This small molecule binds to this protein.
Small molecule (SMILES): C=C1CC[C@H](O)C/C1=C/C=C1\CCC[C@]2(C)[C@@H]([C@H](C)/C=C/[C@H](C)C(C)C)CC[C@@H]12

Sequence of chain 1.B:
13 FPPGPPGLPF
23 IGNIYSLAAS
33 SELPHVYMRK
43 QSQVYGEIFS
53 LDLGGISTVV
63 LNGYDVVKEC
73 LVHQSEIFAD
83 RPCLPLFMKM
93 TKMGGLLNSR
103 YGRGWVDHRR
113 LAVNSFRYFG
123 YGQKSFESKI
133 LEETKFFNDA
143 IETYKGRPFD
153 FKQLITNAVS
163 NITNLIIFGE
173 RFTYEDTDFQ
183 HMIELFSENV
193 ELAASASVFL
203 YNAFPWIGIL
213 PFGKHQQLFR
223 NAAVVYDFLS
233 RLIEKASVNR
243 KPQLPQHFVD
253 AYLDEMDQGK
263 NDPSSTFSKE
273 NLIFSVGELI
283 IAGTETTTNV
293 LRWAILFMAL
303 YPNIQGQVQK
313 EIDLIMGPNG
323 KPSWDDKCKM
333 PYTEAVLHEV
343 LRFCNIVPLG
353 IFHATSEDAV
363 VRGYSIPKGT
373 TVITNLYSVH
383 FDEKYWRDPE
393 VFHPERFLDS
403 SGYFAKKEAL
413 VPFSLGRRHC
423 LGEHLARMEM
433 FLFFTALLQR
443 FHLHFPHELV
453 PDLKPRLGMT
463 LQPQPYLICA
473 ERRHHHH

Binding-site contacts:
Ligand atom O1G contacts residue TYR228 of chain 1.B at 4.0 Å.
Ligand atom C1R contacts residue ASN191 of chain 1.B at 4.1 Å.
Ligand atom C1N contacts residue PHE188 of chain 1.B at 3.8 Å (hydrophobic).
Ligand atom C1O contacts residue TYR228 of chain 1.B at 4.1 Å (hydrophobic).
Ligand atom O1G contacts residue VAL227 of chain 1.B at 3.7 Å.
Ligand atom C1L contacts residue ASN191 of chain 1.B at 4.1 Å.
Ligand atom C1P contacts residue ILE283 of chain 1.B at 4.1 Å (hydrophobic).
Ligand atom C1D contacts residue THR462 of chain 1.B at 3.8 Å.
Ligand atom C1L contacts residue LEU88 of chain 1.B at 4.2 Å (hydrophobic).
Ligand atom C2A contacts residue PHE188 of chain 1.B at 4.0 Å (hydrophobic).
Ligand atom C1A contacts residue THR93 of chain 1.B at 3.6 Å.
Ligand atom C1A contacts residue GLU280 of chain 1.B at 3.9 Å.
Ligand atom C1R contacts residue ALA195 of chain 1.B at 3.9 Å (hydrophobic).
Ligand atom C1V contacts residue PHE188 of chain 1.B at 3.9 Å (hydrophobic).
Ligand atom C1O contacts residue PHE276 of chain 1.B at 4.1 Å (hydrophobic).
Ligand atom C1H contacts residue MET92 of chain 1.B at 3.8 Å (hydrophobic).
Ligand atom C1N contacts residue LEU231 of chain 1.B at 4.2 Å (hydrophobic).
Ligand atom C1X contacts residue ILE353 of chain 1.B at 3.7 Å (hydrophobic).
Ligand atom C1B contacts residue ILE353 of chain 1.B at 4.2 Å (hydrophobic).
Ligand atom C1B contacts residue THR288 of chain 1.B at 3.9 Å.
Ligand atom C1P contacts residue PHE188 of chain 1.B at 4.1 Å (hydrophobic).
Ligand atom C1F contacts residue ASN100 of chain 1.B at 3.6 Å.
Ligand atom O1G contacts residue ALA224 of chain 1.B at 2.9 Å (h-bond).
Ligand atom C1K contacts residue ILE353 of chain 1.B at 4.2 Å (hydrophobic).
Ligand atom C1M contacts residue MET92 of chain 1.B at 3.9 Å (hydrophobic).
Ligand atom C1Q contacts residue ILE283 of chain 1.B at 4.2 Å (hydrophobic).
Ligand atom C1D contacts residue VAL349 of chain 1.B at 3.9 Å (hydrophobic).
Ligand atom C1Z contacts residue ALA224 of chain 1.B at 3.5 Å (hydrophobic).
Ligand atom C1Z contacts residue TYR228 of chain 1.B at 4.0 Å (hydrophobic).
Ligand atom C1E contacts residue MET461 of chain 1.B at 3.9 Å (hydrophobic).
Ligand atom C1C contacts residue VAL192 of chain 1.B at 4.0 Å (hydrophobic).
Ligand atom C1K contacts residue LEU99 of chain 1.B at 4.0 Å (hydrophobic).
Ligand atom C1D contacts residue MET461 of chain 1.B at 3.7 Å (hydrophobic).
Ligand atom C1A contacts residue PHE276 of chain 1.B at 4.0 Å (hydrophobic).
Ligand atom C1Q contacts residue LEU99 of chain 1.B at 4.1 Å (hydrophobic).
Ligand atom C1T contacts residue PHE188 of chain 1.B at 4.0 Å (hydrophobic).
Ligand atom C1B contacts residue ALA284 of chain 1.B at 4.1 Å (hydrophobic).
Ligand atom C1F contacts residue PHE89 of chain 1.B at 4.0 Å (hydrophobic).
Ligand atom C1I contacts residue PHE188 of chain 1.B at 3.5 Å (hydrophobic).
Ligand atom C1S contacts residue MET92 of chain 1.B at 3.7 Å (hydrophobic).